This small molecule binds to this protein.
Small molecule (SMILES): CC(=O)N[C@@H]1[C@@H](O)[C@H](O)[C@@H](CO)O[C@H]1O

Sequence of chain 1.A:
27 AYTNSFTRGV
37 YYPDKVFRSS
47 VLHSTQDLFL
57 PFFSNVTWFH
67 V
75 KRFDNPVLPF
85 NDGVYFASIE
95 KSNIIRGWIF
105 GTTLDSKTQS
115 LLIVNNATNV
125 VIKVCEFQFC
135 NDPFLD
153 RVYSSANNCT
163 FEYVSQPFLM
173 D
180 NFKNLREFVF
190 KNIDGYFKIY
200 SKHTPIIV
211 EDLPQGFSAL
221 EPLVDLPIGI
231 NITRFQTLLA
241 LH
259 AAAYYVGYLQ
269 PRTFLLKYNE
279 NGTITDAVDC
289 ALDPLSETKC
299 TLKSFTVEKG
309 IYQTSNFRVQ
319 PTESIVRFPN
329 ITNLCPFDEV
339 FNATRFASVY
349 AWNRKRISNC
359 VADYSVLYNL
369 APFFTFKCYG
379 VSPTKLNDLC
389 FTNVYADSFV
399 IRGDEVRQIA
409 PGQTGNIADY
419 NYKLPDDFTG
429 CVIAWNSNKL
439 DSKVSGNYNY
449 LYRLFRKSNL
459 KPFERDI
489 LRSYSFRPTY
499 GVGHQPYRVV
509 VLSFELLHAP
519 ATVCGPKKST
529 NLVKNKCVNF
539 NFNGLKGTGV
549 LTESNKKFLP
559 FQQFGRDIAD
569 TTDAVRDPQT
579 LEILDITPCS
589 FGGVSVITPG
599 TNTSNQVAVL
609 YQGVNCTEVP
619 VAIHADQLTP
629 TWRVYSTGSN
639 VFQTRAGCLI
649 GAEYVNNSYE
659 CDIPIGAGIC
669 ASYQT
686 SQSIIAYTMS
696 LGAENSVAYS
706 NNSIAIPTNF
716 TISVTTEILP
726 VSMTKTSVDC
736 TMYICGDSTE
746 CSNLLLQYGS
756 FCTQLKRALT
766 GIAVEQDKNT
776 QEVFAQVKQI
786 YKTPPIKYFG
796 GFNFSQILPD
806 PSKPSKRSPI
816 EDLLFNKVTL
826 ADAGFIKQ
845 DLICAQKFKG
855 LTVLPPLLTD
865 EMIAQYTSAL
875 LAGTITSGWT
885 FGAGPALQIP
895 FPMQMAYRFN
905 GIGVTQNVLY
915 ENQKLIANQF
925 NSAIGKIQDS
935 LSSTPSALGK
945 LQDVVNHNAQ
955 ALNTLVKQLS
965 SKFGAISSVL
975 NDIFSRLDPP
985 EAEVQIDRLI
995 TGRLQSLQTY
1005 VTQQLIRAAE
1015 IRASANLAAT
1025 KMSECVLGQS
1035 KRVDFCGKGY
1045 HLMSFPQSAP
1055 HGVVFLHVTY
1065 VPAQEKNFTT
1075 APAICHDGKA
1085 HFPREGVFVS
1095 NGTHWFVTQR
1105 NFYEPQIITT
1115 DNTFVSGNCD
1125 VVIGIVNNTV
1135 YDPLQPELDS

Binding-site contacts:
Ligand atom O7 contacts residue ASN714 of chain 1.A at 3.7 Å.
Ligand atom C5 contacts residue ASN714 of chain 1.A at 3.7 Å.
Ligand atom C7 contacts residue ASN714 of chain 1.A at 3.5 Å.
Ligand atom C2 contacts residue ASN714 of chain 1.A at 2.4 Å.
Ligand atom O6 contacts residue ASN714 of chain 1.A at 4.1 Å.
Ligand atom C1 contacts residue ASN714 of chain 1.A at 1.4 Å.
Ligand atom O6 contacts residue GLN923 of chain 1.A at 3.9 Å.
Ligand atom N2 contacts residue ASN714 of chain 1.A at 2.9 Å (h-bond).
Ligand atom C5 contacts residue LEU919 of chain 1.A at 4.3 Å (hydrophobic).
Ligand atom C3 contacts residue ASN714 of chain 1.A at 3.8 Å.
Ligand atom O5 contacts residue GLN1068 of chain 1.A at 4.4 Å.
Ligand atom O7 contacts residue LEU919 of chain 1.A at 3.6 Å.
Ligand atom O5 contacts residue ASN714 of chain 1.A at 2.4 Å (h-bond).
Ligand atom C3 contacts residue LEU919 of chain 1.A at 4.4 Å (hydrophobic).
Ligand atom O6 contacts residue PHE715 of chain 1.A at 4.0 Å.
Ligand atom C4 contacts residue ASN714 of chain 1.A at 4.2 Å.
Ligand atom C6 contacts residue GLN923 of chain 1.A at 4.4 Å.